Sequence of chain 1.C:
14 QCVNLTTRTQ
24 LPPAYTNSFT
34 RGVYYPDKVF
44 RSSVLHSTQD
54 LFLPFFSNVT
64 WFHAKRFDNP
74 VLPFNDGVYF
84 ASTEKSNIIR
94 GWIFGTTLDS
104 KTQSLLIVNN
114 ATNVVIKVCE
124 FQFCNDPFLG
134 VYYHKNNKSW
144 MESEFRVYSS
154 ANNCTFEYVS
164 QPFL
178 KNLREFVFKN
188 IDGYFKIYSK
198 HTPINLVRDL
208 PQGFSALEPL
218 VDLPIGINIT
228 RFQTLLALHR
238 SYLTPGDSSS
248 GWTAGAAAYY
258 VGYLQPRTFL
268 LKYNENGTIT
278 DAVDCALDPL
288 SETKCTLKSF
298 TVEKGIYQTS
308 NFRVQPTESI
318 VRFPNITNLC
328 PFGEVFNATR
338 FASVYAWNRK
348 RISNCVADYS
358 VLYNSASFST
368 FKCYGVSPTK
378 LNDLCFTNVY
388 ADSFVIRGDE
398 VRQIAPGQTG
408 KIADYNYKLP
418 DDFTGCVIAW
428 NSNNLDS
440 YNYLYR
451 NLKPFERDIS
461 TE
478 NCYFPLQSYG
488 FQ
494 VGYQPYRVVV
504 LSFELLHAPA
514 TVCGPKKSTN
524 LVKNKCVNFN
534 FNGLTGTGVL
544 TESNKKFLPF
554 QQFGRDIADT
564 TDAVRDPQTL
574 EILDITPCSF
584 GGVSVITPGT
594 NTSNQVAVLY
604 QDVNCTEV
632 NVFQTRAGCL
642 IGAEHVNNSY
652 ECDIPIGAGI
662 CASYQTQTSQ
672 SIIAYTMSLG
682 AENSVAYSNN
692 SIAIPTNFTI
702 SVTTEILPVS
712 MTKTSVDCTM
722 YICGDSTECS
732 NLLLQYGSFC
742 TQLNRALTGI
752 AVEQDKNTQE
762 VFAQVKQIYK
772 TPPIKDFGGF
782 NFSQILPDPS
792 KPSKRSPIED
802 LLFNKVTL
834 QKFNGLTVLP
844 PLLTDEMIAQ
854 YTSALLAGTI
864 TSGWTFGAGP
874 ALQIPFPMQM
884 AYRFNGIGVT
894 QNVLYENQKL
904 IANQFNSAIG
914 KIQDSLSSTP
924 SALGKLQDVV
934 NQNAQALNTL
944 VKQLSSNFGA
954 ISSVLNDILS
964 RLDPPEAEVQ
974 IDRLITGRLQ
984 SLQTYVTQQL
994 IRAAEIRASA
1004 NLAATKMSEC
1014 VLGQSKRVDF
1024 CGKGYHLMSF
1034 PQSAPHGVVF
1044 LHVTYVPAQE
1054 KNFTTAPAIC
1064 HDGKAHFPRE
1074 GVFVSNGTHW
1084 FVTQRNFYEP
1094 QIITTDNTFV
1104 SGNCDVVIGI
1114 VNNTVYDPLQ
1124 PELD

Binding-site contacts:
Ligand atom N2 contacts residue ASN273 of chain 1.C at 4.1 Å.
Ligand atom N2 contacts residue ASN271 of chain 1.C at 3.3 Å (h-bond).
Ligand atom C7 contacts residue ASN271 of chain 1.C at 3.7 Å.
Ligand atom C1 contacts residue ASN273 of chain 1.C at 3.1 Å.
Ligand atom C2 contacts residue ASN273 of chain 1.C at 4.0 Å.
Ligand atom C3 contacts residue ASN273 of chain 1.C at 4.4 Å.
Ligand atom O5 contacts residue ASN273 of chain 1.C at 3.8 Å.
Ligand atom C2 contacts residue ASN271 of chain 1.C at 4.5 Å.
Ligand atom C5 contacts residue ASN273 of chain 1.C at 4.2 Å.
Ligand atom C8 contacts residue ASN271 of chain 1.C at 3.1 Å.

This small molecule binds to this protein.
Small molecule (SMILES): CC(=O)N[C@@H]1[C@@H](O)[C@H](O)[C@@H](CO)O[C@H]1O